Sequence of chain 1.D:
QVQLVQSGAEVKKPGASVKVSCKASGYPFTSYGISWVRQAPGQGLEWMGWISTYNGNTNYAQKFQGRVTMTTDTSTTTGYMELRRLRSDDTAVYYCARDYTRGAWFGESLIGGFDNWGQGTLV

Sequence of chain 1.B:
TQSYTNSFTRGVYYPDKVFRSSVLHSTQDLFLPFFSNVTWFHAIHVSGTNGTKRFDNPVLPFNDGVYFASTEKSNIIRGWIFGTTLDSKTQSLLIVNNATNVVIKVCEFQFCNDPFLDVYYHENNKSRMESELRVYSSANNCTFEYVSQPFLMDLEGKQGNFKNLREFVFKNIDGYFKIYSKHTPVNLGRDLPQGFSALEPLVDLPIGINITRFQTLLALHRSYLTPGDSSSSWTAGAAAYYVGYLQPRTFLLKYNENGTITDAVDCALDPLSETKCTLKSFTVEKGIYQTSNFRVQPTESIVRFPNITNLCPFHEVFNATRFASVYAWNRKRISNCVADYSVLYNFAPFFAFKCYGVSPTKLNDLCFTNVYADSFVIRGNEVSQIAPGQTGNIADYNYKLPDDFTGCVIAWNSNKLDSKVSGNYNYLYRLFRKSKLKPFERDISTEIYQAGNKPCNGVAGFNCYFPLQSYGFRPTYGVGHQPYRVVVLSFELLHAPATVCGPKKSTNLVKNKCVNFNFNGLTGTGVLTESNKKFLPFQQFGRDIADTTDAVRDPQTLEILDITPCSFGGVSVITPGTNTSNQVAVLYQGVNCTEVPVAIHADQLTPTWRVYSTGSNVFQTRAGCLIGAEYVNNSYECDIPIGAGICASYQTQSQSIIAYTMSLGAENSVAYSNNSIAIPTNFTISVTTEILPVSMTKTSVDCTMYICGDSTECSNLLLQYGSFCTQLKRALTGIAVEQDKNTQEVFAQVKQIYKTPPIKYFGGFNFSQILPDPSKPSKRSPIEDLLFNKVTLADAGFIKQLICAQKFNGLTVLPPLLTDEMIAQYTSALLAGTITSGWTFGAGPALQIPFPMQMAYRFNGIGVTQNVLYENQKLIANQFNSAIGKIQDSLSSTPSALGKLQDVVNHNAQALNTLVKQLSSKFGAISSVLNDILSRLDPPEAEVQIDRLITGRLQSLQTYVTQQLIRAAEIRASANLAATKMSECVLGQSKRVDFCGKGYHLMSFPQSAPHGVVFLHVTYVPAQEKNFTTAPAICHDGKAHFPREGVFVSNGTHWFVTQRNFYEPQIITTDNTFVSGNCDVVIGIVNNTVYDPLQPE

The protein below binds the small molecule below.
Small molecule (SMILES): CC(=O)N[C@H]1[C@H](O[C@H]2[C@H](O)[C@@H](NC(C)=O)CO[C@@H]2CO[C@@H]2O[C@@H](C)[C@@H](O)[C@@H](O)[C@@H]2O)O[C@H](CO)[C@@H](O[C@@H]2O[C@H](CO)[C@@H](O)[C@H](O)[C@@H]2O)[C@@H]1O

Sequence of chain 1.E:
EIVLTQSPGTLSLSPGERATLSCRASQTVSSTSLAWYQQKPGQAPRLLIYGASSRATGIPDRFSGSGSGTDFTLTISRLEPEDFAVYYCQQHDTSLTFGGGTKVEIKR

Binding-site contacts:
Ligand atom C5 contacts residue ASN340 of chain 1.B at 3.6 Å.
Ligand atom O4 contacts residue ASP115 of chain 1.D at 2.8 Å (salt-bridge).
Ligand atom C8 contacts residue PHE339 of chain 1.B at 3.5 Å (hydrophobic).
Ligand atom C6 contacts residue TYR50 of chain 1.E at 3.4 Å (hydrophobic).
Ligand atom C7 contacts residue ASN340 of chain 1.B at 3.0 Å.
Ligand atom O7 contacts residue VAL364 of chain 1.B at 4.2 Å.
Ligand atom O7 contacts residue ARG55 of chain 1.E at 3.9 Å.
Ligand atom O6 contacts residue TYR100 of chain 1.D at 4.3 Å.
Ligand atom C2 contacts residue ASN340 of chain 1.B at 2.6 Å.
Ligand atom N2 contacts residue TYR100 of chain 1.D at 4.3 Å.
Ligand atom O5 contacts residue TYR50 of chain 1.E at 3.8 Å.
Ligand atom N2 contacts residue ASN340 of chain 1.B at 2.3 Å (h-bond).
Ligand atom C1 contacts residue ASN340 of chain 1.B at 1.5 Å.
Ligand atom C5 contacts residue ASP115 of chain 1.D at 4.0 Å.
Ligand atom O5 contacts residue TYR100 of chain 1.D at 3.9 Å.
Ligand atom C4 contacts residue ASN340 of chain 1.B at 4.3 Å.
Ligand atom C8 contacts residue ARG55 of chain 1.E at 3.9 Å.
Ligand atom C4 contacts residue TYR100 of chain 1.D at 4.4 Å (hydrophobic).
Ligand atom O5 contacts residue ASN340 of chain 1.B at 2.3 Å (h-bond).
Ligand atom O6 contacts residue PHE368 of chain 1.B at 4.3 Å.
Ligand atom O4 contacts residue ARG98 of chain 1.D at 4.1 Å.
Ligand atom C7 contacts residue HIS336 of chain 1.B at 4.2 Å.
Ligand atom C8 contacts residue TYR50 of chain 1.E at 4.4 Å (hydrophobic).
Ligand atom C2 contacts residue TYR100 of chain 1.D at 3.8 Å (hydrophobic).
Ligand atom C5 contacts residue TYR50 of chain 1.E at 3.3 Å (hydrophobic).
Ligand atom C3 contacts residue TYR100 of chain 1.D at 4.4 Å (hydrophobic).
Ligand atom C3 contacts residue ASN340 of chain 1.B at 3.9 Å.
Ligand atom O3 contacts residue ARG98 of chain 1.D at 4.3 Å.
Ligand atom C8 contacts residue ASN340 of chain 1.B at 3.3 Å.
Ligand atom C1 contacts residue TYR100 of chain 1.D at 3.7 Å (hydrophobic).
Ligand atom C8 contacts residue HIS336 of chain 1.B at 4.1 Å.
Ligand atom O7 contacts residue HIS336 of chain 1.B at 4.0 Å.
Ligand atom O3 contacts residue TYR32 of chain 1.D at 4.0 Å.
Ligand atom O7 contacts residue ASN340 of chain 1.B at 3.9 Å.
Ligand atom O3 contacts residue ASP115 of chain 1.D at 4.5 Å.
Ligand atom C5 contacts residue TYR100 of chain 1.D at 4.3 Å (hydrophobic).
Ligand atom C7 contacts residue ARG55 of chain 1.E at 4.3 Å.
Ligand atom O6 contacts residue TYR50 of chain 1.E at 4.5 Å.
Ligand atom C4 contacts residue ASP115 of chain 1.D at 3.2 Å.
Ligand atom C6 contacts residue ASP115 of chain 1.D at 3.6 Å.